Sequence of chain 1.E:
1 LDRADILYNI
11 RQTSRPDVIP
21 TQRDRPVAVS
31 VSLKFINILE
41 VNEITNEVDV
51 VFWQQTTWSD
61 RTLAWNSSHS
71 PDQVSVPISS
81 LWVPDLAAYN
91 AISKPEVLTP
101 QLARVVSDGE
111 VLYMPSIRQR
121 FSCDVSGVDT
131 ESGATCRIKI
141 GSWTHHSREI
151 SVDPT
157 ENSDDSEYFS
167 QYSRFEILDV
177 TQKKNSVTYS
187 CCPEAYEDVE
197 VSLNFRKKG

Sequence of chain 1.A:
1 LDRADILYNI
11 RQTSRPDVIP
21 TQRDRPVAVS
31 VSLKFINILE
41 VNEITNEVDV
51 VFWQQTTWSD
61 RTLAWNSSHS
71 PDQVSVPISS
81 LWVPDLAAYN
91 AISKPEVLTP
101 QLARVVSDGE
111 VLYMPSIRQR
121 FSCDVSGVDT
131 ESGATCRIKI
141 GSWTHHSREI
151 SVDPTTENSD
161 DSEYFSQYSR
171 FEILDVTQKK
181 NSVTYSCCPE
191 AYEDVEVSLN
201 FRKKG

Binding-site contacts:
Ligand atom C contacts residue TYR185 of chain 1.A at 3.3 Å (hydrophobic).
Ligand atom NH1 contacts residue LYS34 of chain 1.E at 3.4 Å.
Ligand atom CG contacts residue GLN73 of chain 1.E at 3.5 Å.
Ligand atom ND2 contacts residue TYR192 of chain 1.A at 3.4 Å (h-bond).
Ligand atom CG contacts residue CYS188 of chain 1.A at 3.4 Å (hydrophobic).
Ligand atom ND2 contacts residue GLU190 of chain 1.A at 3.3 Å (salt-bridge).
Ligand atom CB contacts residue TYR185 of chain 1.A at 3.4 Å (hydrophobic).
Ligand atom NE contacts residue GLN55 of chain 1.E at 3.5 Å (h-bond).
Ligand atom O contacts residue TRP53 of chain 1.E at 3.4 Å.
Ligand atom OG contacts residue GLU163 of chain 1.E at 3.1 Å (salt-bridge).
Ligand atom CG contacts residue GLU110 of chain 1.E at 3.5 Å.
Ligand atom O contacts residue TYR164 of chain 1.E at 2.8 Å (h-bond).
Ligand atom O contacts residue TYR185 of chain 1.A at 3.4 Å.
Ligand atom CZ contacts residue GLN55 of chain 1.E at 3.5 Å.
Ligand atom OD1 contacts residue TYR192 of chain 1.A at 3.4 Å.
Ligand atom CB contacts residue TYR192 of chain 1.A at 3.5 Å (hydrophobic).
Ligand atom OD1 contacts residue ARG104 of chain 1.E at 3.2 Å (salt-bridge).
Ligand atom OD1 contacts residue HIS146 of chain 1.A at 3.2 Å.
Ligand atom ND2 contacts residue THR144 of chain 1.A at 2.7 Å (h-bond).
Ligand atom CA contacts residue GLN73 of chain 1.E at 3.3 Å.
Ligand atom CA contacts residue TRP143 of chain 1.A at 3.5 Å (hydrophobic).
Ligand atom OD1 contacts residue CYS188 of chain 1.A at 3.3 Å (h-bond).
Ligand atom OD1 contacts residue GLN73 of chain 1.E at 3.1 Å (h-bond).
Ligand atom CB contacts residue GLU163 of chain 1.E at 3.5 Å.
Ligand atom O contacts residue ARG104 of chain 1.E at 3.5 Å.
Ligand atom CB contacts residue TYR164 of chain 1.E at 3.3 Å (hydrophobic).
Ligand atom C contacts residue TYR164 of chain 1.E at 3.2 Å (hydrophobic).
Ligand atom O contacts residue GLN73 of chain 1.E at 2.9 Å (h-bond).
Ligand atom SG contacts residue TYR192 of chain 1.A at 3.4 Å.
Ligand atom N contacts residue TYR192 of chain 1.A at 3.4 Å.
Ligand atom CG contacts residue TRP143 of chain 1.A at 3.5 Å (hydrophobic).
Ligand atom CB contacts residue HIS145 of chain 1.A at 3.4 Å.
Ligand atom CA contacts residue TYR192 of chain 1.A at 3.5 Å (hydrophobic).
Ligand atom N contacts residue TRP143 of chain 1.A at 3.4 Å (h-bond).
Ligand atom CG contacts residue TRP53 of chain 1.E at 3.5 Å (hydrophobic).
Ligand atom NH1 contacts residue GLN55 of chain 1.E at 3.5 Å.
Ligand atom ND2 contacts residue CYS188 of chain 1.A at 3.5 Å (h-bond).
Ligand atom N contacts residue TYR185 of chain 1.A at 3.4 Å.
Ligand atom CB contacts residue GLU110 of chain 1.E at 3.4 Å.
Ligand atom NH2 contacts residue LYS34 of chain 1.E at 3.4 Å.

The protein below binds the small molecule below.
Small molecule (SMILES): CC[C@H](C)[C@@H]1NC(=O)[C@H](CC(N)=O)NC(=O)[C@@H]2CCCN2C(=O)[C@H](CC(N)=O)NC(=O)[C@H](CC(N)=O)NC(=O)[C@H](C(C)C)NC(=O)[C@H](CCCN=C(N)N)NC(=O)[C@@H]2CSSC[C@H](NC(=O)CNC(=O)[C@@H](N)CO)C(=O)N[C@@H](CSSC[C@@H](C(N)=O)NC1=O)C(=O)N[C@@H](CO)C(=O)N[C@@H](CC(N)=O)C(=O)N1CCC[C@H]1C(=O)N[C@@H](C)C(=O)N2